Binding-site contacts:
Ligand atom C2 contacts residue GLU108 of chain 1.B at 4.0 Å.
Ligand atom C8 contacts residue PHE188 of chain 1.B at 3.8 Å (hydrophobic).
Ligand atom O5 contacts residue PHE188 of chain 1.B at 4.3 Å.
Ligand atom C2 contacts residue LEU206 of chain 1.A at 4.3 Å (hydrophobic).
Ligand atom C1 contacts residue ASN112 of chain 1.B at 1.4 Å.
Ligand atom C4 contacts residue ARG184 of chain 1.B at 4.0 Å.
Ligand atom C7 contacts residue ARG184 of chain 1.B at 4.0 Å.
Ligand atom O6 contacts residue LEU206 of chain 1.A at 3.9 Å.
Ligand atom C5 contacts residue PHE188 of chain 1.B at 3.9 Å (hydrophobic).
Ligand atom C5 contacts residue ARG184 of chain 1.B at 4.2 Å.
Ligand atom C4 contacts residue LEU206 of chain 1.A at 3.9 Å (hydrophobic).
Ligand atom C1 contacts residue TYR115 of chain 1.B at 4.0 Å (hydrophobic).
Ligand atom C3 contacts residue ASN112 of chain 1.B at 3.8 Å.
Ligand atom C5 contacts residue TYR115 of chain 1.B at 4.3 Å (hydrophobic).
Ligand atom C4 contacts residue ASN112 of chain 1.B at 4.2 Å.
Ligand atom C8 contacts residue ARG184 of chain 1.B at 4.4 Å.
Ligand atom C1 contacts residue LEU206 of chain 1.A at 4.3 Å (hydrophobic).
Ligand atom O5 contacts residue LEU206 of chain 1.A at 4.2 Å.
Ligand atom O6 contacts residue ALA207 of chain 1.A at 3.5 Å (h-bond).
Ligand atom O4 contacts residue ARG184 of chain 1.B at 3.3 Å (salt-bridge).
Ligand atom O5 contacts residue ASN112 of chain 1.B at 2.3 Å (h-bond).
Ligand atom C7 contacts residue ASN112 of chain 1.B at 3.8 Å.
Ligand atom O3 contacts residue LEU206 of chain 1.A at 4.2 Å.
Ligand atom O7 contacts residue ASN112 of chain 1.B at 4.1 Å.
Ligand atom C6 contacts residue PHE188 of chain 1.B at 3.6 Å (hydrophobic).
Ligand atom C6 contacts residue TYR115 of chain 1.B at 3.4 Å (hydrophobic).
Ligand atom O6 contacts residue TYR115 of chain 1.B at 3.5 Å (h-bond).
Ligand atom O7 contacts residue LEU206 of chain 1.A at 3.4 Å.
Ligand atom O5 contacts residue GLU108 of chain 1.B at 3.4 Å (salt-bridge).
Ligand atom O7 contacts residue ARG184 of chain 1.B at 2.9 Å (salt-bridge).
Ligand atom C5 contacts residue ASN112 of chain 1.B at 3.6 Å.
Ligand atom C3 contacts residue ARG210 of chain 1.A at 4.3 Å.
Ligand atom O3 contacts residue ARG184 of chain 1.B at 4.4 Å.
Ligand atom C3 contacts residue LEU206 of chain 1.A at 4.4 Å (hydrophobic).
Ligand atom O4 contacts residue ARG210 of chain 1.A at 4.1 Å.
Ligand atom C2 contacts residue ASN112 of chain 1.B at 2.5 Å.
Ligand atom C3 contacts residue ARG184 of chain 1.B at 3.8 Å.
Ligand atom O5 contacts residue TYR115 of chain 1.B at 3.4 Å.
Ligand atom C1 contacts residue GLU108 of chain 1.B at 3.5 Å.
Ligand atom N2 contacts residue ASN112 of chain 1.B at 3.0 Å (h-bond).

This protein binds this small molecule.
Small molecule (SMILES): CC(=O)N[C@H]1[C@H](O[C@H]2[C@H](O)[C@@H](NC(C)=O)CO[C@@H]2CO)O[C@H](CO)[C@@H](O[C@H]2O[C@H](CO)[C@@H](O)[C@H](O)[C@@H]2O)[C@@H]1O

Sequence of chain 1.B:
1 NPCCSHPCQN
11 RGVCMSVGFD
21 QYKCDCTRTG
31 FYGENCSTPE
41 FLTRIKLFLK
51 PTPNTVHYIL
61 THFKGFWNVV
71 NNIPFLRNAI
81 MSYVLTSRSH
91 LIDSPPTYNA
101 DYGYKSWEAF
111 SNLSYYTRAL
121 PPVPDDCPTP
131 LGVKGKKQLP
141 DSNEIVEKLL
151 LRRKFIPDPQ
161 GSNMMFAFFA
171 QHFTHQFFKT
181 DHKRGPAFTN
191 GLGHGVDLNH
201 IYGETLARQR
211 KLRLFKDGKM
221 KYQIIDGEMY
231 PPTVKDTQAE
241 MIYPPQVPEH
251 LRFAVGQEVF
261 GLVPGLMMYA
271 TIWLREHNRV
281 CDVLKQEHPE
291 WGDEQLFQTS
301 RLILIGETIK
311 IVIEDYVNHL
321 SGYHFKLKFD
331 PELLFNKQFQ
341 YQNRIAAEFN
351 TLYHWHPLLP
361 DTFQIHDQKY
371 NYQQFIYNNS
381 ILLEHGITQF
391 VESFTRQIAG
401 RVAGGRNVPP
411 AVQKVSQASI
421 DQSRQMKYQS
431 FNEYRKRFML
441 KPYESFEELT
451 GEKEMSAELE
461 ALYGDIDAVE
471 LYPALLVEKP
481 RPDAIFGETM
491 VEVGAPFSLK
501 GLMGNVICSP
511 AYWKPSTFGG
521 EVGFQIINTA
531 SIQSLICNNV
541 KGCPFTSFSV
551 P

Sequence of chain 1.A:
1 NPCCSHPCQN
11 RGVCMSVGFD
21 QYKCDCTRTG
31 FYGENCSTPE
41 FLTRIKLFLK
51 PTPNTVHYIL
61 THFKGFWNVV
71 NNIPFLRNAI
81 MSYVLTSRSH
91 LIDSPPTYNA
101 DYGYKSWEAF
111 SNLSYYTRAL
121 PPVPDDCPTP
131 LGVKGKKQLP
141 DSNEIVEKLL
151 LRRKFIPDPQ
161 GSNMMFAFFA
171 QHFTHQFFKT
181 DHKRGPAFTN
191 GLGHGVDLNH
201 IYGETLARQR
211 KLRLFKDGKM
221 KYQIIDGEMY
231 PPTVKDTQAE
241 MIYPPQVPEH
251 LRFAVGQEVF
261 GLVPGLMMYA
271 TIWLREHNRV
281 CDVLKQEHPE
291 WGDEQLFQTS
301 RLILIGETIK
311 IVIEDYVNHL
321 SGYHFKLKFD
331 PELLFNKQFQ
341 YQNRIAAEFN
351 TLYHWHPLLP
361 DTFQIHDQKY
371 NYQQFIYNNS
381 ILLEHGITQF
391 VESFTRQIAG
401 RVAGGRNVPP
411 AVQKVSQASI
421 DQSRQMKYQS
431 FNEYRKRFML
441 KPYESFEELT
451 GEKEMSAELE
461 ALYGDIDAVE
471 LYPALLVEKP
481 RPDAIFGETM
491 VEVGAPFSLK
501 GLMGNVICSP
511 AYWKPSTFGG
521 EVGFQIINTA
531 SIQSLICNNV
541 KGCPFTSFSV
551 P